Sequence of chain 1.J:
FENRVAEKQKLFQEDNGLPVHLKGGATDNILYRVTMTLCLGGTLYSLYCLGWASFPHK

This small molecule binds to this protein.
Small molecule (SMILES): C[C@H](CCC(=O)O)[C@H]1CC[C@H]2[C@@H]3[C@H](O)C[C@@H]4C[C@H](O)CC[C@]4(C)[C@H]3C[C@H](O)[C@]12C

Sequence of chain 1.C:
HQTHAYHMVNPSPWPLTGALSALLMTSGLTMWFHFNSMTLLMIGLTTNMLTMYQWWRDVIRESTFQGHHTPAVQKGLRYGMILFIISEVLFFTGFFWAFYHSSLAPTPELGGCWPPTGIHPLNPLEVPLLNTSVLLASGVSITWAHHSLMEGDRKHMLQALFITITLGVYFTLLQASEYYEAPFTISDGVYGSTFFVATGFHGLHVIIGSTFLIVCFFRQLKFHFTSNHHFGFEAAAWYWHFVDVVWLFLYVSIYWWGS

Binding-site contacts:
Ligand atom C4 contacts residue PHE162 of chain 1.C at 4.4 Å (hydrophobic).
Ligand atom C23 contacts residue ARG154 of chain 1.C at 3.2 Å.
Ligand atom O25 contacts residue PHE1 of chain 1.J at 2.6 Å (h-bond).
Ligand atom C1 contacts residue PHE162 of chain 1.C at 4.5 Å (hydrophobic).
Ligand atom C16 contacts residue LEU158 of chain 1.C at 4.2 Å (hydrophobic).
Ligand atom C7 contacts residue GLN159 of chain 1.C at 4.1 Å.
Ligand atom C19 contacts residue PHE217 of chain 1.C at 3.7 Å (hydrophobic).
Ligand atom C18 contacts residue LEU158 of chain 1.C at 3.9 Å (hydrophobic).
Ligand atom C15 contacts residue LYS155 of chain 1.C at 4.3 Å.
Ligand atom C5 contacts residue PHE162 of chain 1.C at 3.8 Å (hydrophobic).
Ligand atom O26 contacts residue ARG154 of chain 1.C at 4.3 Å.
Ligand atom C6 contacts residue LEU158 of chain 1.C at 4.4 Å (hydrophobic).
Ligand atom C19 contacts residue PHE162 of chain 1.C at 3.4 Å (hydrophobic).
Ligand atom C18 contacts residue LEU221 of chain 1.C at 3.4 Å (hydrophobic).
Ligand atom C7 contacts residue LEU158 of chain 1.C at 4.4 Å (hydrophobic).
Ligand atom C10 contacts residue PHE162 of chain 1.C at 4.2 Å (hydrophobic).
Ligand atom C6 contacts residue GLN159 of chain 1.C at 4.2 Å.
Ligand atom C6 contacts residue PHE162 of chain 1.C at 3.7 Å (hydrophobic).
Ligand atom O7 contacts residue GLN159 of chain 1.C at 4.5 Å.
Ligand atom C18 contacts residue PHE217 of chain 1.C at 4.4 Å (hydrophobic).
Ligand atom C24 contacts residue ARG154 of chain 1.C at 3.5 Å.
Ligand atom O25 contacts residue ARG154 of chain 1.C at 3.2 Å (salt-bridge).
Ligand atom O26 contacts residue PHE1 of chain 1.J at 3.2 Å (h-bond).
Ligand atom C15 contacts residue LEU158 of chain 1.C at 4.0 Å (hydrophobic).
Ligand atom C24 contacts residue PHE1 of chain 1.J at 3.3 Å (hydrophobic).